This small molecule binds to this protein.
Small molecule (SMILES): Nc1ncnc2c1ncn2[C@@H]1O[C@H](CO)[C@@H](O[P](=O)(O)OC[C@H]2O[C@@H](n3ccc(=O)[nH]c3=O)[C@H](O)[C@@H]2O[P](=O)(O)OC[C@H]2O[C@@H](n3ccc(=O)[nH]c3=O)[C@H](O)[C@@H]2O[P](=O)(O)OC[C@H]2O[C@@H](n3ccc(=O)[nH]c3=O)[C@H](O)[C@@H]2O[P](=O)(O)OC[C@H]2O[C@@H](n3ccc(=O)[nH]c3=O)[C@H](O)[C@@H]2O[P](=O)(O)OC[C@H]2O[C@@H](n3ccc(=O)[nH]c3=O)[C@H](O)[C@@H]2O)[C@H]1O

Binding-site contacts:
Ligand atom OP2 contacts residue THR17 of chain 41.B at 3.5 Å.
Ligand atom O4 contacts residue TRP21 of chain 41.B at 3.4 Å.
Ligand atom OP1 contacts residue MET15 of chain 41.B at 3.1 Å.
Ligand atom C2 contacts residue ARG55 of chain 43.B at 3.1 Å.
Ligand atom O2 contacts residue TRP21 of chain 41.B at 2.9 Å.
Ligand atom O2' contacts residue ARG55 of chain 43.B at 3.8 Å.
Ligand atom O2' contacts residue ARG55 of chain 43.B at 3.1 Å (salt-bridge).
Ligand atom O3' contacts residue TYR19 of chain 45.B at 3.0 Å (h-bond).
Ligand atom N1 contacts residue TRP21 of chain 41.B at 3.8 Å.
Ligand atom O2' contacts residue THR17 of chain 41.B at 2.8 Å.
Ligand atom O2' contacts residue CYS203 of chain 43.A at 3.3 Å (h-bond).
Ligand atom P contacts residue THR17 of chain 41.B at 3.9 Å.
Ligand atom C4' contacts residue TYR19 of chain 45.B at 3.8 Å (hydrophobic).
Ligand atom OP2 contacts residue ARG55 of chain 43.B at 2.9 Å (salt-bridge).
Ligand atom N1 contacts residue ARG68 of chain 43.B at 3.9 Å.
Ligand atom N3 contacts residue TRP21 of chain 41.B at 3.2 Å.
Ligand atom OP1 contacts residue THR17 of chain 41.B at 3.7 Å.
Ligand atom O4' contacts residue ARG68 of chain 43.B at 3.0 Å (salt-bridge).
Ligand atom O2' contacts residue LEU41 of chain 43.B at 3.8 Å.
Ligand atom O4' contacts residue ARG202 of chain 43.A at 3.9 Å.
Ligand atom O2' contacts residue THR44 of chain 43.B at 3.9 Å.
Ligand atom OP1 contacts residue TYR19 of chain 45.B at 3.6 Å (h-bond).
Ligand atom C1' contacts residue ARG68 of chain 43.B at 3.8 Å.
Ligand atom OP2 contacts residue ARG202 of chain 43.A at 3.6 Å.
Ligand atom C2 contacts residue TRP21 of chain 41.B at 3.2 Å (hydrophobic).
Ligand atom C5' contacts residue ARG202 of chain 43.A at 3.9 Å.
Ligand atom N6 contacts residue TYR58 of chain 43.B at 3.5 Å (h-bond).
Ligand atom O2 contacts residue TYR58 of chain 43.B at 3.6 Å.
Ligand atom C2 contacts residue ALA56 of chain 43.B at 3.8 Å (hydrophobic).
Ligand atom N1 contacts residue ALA56 of chain 43.B at 3.2 Å (h-bond).
Ligand atom N3 contacts residue ARG55 of chain 43.B at 3.2 Å (salt-bridge).
Ligand atom C2 contacts residue TYR58 of chain 43.B at 3.8 Å (hydrophobic).
Ligand atom C2' contacts residue ARG55 of chain 43.B at 3.4 Å.
Ligand atom O3' contacts residue CYS203 of chain 43.A at 4.0 Å.
Ligand atom C2' contacts residue THR17 of chain 41.B at 3.7 Å.
Ligand atom O2' contacts residue TYR19 of chain 45.B at 3.7 Å.
Ligand atom C1' contacts residue TRP21 of chain 41.B at 3.9 Å (hydrophobic).
Ligand atom C4 contacts residue TRP21 of chain 41.B at 3.7 Å (hydrophobic).
Ligand atom N1 contacts residue TYR58 of chain 43.B at 3.5 Å.
Ligand atom C6 contacts residue TYR58 of chain 43.B at 3.8 Å (hydrophobic).

Sequence of chain 45.B:
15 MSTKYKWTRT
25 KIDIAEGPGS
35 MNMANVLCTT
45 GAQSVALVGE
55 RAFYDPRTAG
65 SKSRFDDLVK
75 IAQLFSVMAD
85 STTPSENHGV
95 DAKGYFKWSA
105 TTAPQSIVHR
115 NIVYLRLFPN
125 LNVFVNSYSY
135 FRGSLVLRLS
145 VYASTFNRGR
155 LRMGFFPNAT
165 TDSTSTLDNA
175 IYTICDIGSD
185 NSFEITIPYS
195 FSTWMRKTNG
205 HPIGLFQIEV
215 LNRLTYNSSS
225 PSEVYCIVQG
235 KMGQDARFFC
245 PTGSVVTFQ

Sequence of chain 43.A:
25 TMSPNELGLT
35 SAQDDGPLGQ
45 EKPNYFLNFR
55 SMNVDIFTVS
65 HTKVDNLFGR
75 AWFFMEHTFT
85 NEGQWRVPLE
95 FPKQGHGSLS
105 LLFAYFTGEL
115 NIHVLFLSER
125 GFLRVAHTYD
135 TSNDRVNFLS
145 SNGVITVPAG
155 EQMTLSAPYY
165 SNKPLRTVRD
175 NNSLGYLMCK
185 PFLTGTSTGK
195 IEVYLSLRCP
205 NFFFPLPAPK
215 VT

Sequence of chain 41.B:
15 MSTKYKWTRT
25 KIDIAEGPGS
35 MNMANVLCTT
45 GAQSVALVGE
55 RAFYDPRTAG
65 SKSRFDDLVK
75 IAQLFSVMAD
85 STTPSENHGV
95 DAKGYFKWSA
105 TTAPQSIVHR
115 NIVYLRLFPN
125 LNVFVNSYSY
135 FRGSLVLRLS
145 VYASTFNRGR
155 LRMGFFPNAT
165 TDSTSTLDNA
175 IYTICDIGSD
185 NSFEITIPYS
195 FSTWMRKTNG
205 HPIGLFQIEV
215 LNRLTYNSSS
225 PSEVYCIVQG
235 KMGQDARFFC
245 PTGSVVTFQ

Sequence of chain 43.B:
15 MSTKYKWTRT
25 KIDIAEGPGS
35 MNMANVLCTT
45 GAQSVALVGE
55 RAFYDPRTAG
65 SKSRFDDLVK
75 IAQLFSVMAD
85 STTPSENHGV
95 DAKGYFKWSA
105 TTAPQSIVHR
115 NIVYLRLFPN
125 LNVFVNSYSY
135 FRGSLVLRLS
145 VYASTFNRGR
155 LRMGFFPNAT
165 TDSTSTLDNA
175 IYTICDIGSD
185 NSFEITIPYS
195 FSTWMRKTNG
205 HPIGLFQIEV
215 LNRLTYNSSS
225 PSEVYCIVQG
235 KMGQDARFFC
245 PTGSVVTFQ